A protein and the small-molecule ligand that binds it are described below.
Small molecule (SMILES): C[C@H](CCC(=O)O)[C@H]1CC[C@H]2[C@@H]3[C@H](O)C[C@@H]4C[C@H](O)CC[C@]4(C)[C@H]3C[C@H](O)[C@]12C

Sequence of chain 1.P:
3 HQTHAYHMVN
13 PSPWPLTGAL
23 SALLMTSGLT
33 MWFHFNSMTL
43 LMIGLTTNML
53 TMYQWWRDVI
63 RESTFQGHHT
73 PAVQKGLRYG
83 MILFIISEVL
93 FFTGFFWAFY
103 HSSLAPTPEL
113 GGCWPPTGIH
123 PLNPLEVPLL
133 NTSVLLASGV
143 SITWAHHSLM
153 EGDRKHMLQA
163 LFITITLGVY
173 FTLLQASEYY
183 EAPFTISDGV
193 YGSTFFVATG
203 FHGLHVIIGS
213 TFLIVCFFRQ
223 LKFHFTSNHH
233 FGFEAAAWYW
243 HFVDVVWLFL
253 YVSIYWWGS

Sequence of chain 1.W:
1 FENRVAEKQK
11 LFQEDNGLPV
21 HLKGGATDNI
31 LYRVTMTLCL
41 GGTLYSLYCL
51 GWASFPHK

Binding-site contacts:
Ligand atom C21 contacts residue PHE1 of chain 1.W at 3.9 Å (hydrophobic).
Ligand atom O26 contacts residue ARG156 of chain 1.P at 3.5 Å (salt-bridge).
Ligand atom C19 contacts residue PHE164 of chain 1.P at 3.5 Å (hydrophobic).
Ligand atom C7 contacts residue LEU160 of chain 1.P at 4.4 Å (hydrophobic).
Ligand atom O25 contacts residue ARG156 of chain 1.P at 3.1 Å (salt-bridge).
Ligand atom C24 contacts residue PHE1 of chain 1.W at 4.1 Å (hydrophobic).
Ligand atom C10 contacts residue PHE164 of chain 1.P at 4.2 Å (hydrophobic).
Ligand atom C15 contacts residue LEU160 of chain 1.P at 4.1 Å (hydrophobic).
Ligand atom C16 contacts residue LEU160 of chain 1.P at 4.3 Å (hydrophobic).
Ligand atom C16 contacts residue LYS157 of chain 1.P at 4.2 Å.
Ligand atom C23 contacts residue ARG156 of chain 1.P at 3.2 Å.
Ligand atom C1 contacts residue PHE164 of chain 1.P at 4.4 Å (hydrophobic).
Ligand atom C15 contacts residue LYS157 of chain 1.P at 4.2 Å.
Ligand atom C6 contacts residue LEU160 of chain 1.P at 4.2 Å (hydrophobic).
Ligand atom C6 contacts residue PHE164 of chain 1.P at 3.6 Å (hydrophobic).
Ligand atom O7 contacts residue GLN161 of chain 1.P at 4.5 Å.
Ligand atom C19 contacts residue PHE219 of chain 1.P at 3.5 Å (hydrophobic).
Ligand atom C4 contacts residue PHE164 of chain 1.P at 4.3 Å (hydrophobic).
Ligand atom C7 contacts residue GLN161 of chain 1.P at 4.0 Å.
Ligand atom C24 contacts residue ARG156 of chain 1.P at 3.0 Å.
Ligand atom C18 contacts residue LEU160 of chain 1.P at 3.9 Å (hydrophobic).
Ligand atom C18 contacts residue LEU223 of chain 1.P at 3.6 Å (hydrophobic).
Ligand atom C3 contacts residue PHE164 of chain 1.P at 4.3 Å (hydrophobic).
Ligand atom C23 contacts residue LEU160 of chain 1.P at 4.3 Å (hydrophobic).
Ligand atom C5 contacts residue PHE164 of chain 1.P at 3.6 Å (hydrophobic).
Ligand atom O26 contacts residue PHE1 of chain 1.W at 4.0 Å.
Ligand atom C6 contacts residue GLN161 of chain 1.P at 3.9 Å.
Ligand atom O25 contacts residue PHE1 of chain 1.W at 3.2 Å (h-bond).